Sequence of chain 1.H:
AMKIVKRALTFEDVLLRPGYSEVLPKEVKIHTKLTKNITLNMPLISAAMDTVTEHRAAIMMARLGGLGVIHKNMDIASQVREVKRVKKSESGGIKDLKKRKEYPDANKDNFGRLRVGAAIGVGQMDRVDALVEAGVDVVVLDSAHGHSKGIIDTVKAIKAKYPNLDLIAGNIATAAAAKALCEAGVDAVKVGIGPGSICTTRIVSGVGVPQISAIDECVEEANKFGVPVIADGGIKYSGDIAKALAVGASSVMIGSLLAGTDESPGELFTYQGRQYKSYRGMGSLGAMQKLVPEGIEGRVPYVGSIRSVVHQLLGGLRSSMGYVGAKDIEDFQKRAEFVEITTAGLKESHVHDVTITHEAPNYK

Binding-site contacts:
Ligand atom C8 contacts residue ILE221 of chain 1.H at 3.7 Å (hydrophobic).
Ligand atom N7 contacts residue MET305 of chain 1.H at 2.9 Å (h-bond).
Ligand atom O2' contacts residue ASP255 of chain 1.H at 2.5 Å (salt-bridge).
Ligand atom C5 contacts residue ILE221 of chain 1.H at 3.7 Å (hydrophobic).
Ligand atom N3 contacts residue 8L41 of chain 1.HA at 3.4 Å (h-bond).
Ligand atom O2P contacts residue ILE277 of chain 1.H at 3.7 Å.
Ligand atom O5' contacts residue GLY256 of chain 1.H at 3.5 Å.
Ligand atom O6 contacts residue GLY333 of chain 1.H at 3.6 Å.
Ligand atom O2' contacts residue ASN194 of chain 1.H at 3.5 Å (h-bond).
Ligand atom O2P contacts residue GLY278 of chain 1.H at 2.7 Å (h-bond).
Ligand atom O3P contacts residue SER220 of chain 1.H at 2.9 Å (h-bond).
Ligand atom O6 contacts residue GLY304 of chain 1.H at 3.2 Å.
Ligand atom C3' contacts residue ASP255 of chain 1.H at 3.4 Å.
Ligand atom N1 contacts residue 8L41 of chain 1.HA at 3.5 Å (h-bond).
Ligand atom C8 contacts residue MET72 of chain 1.H at 3.5 Å (hydrophobic).
Ligand atom O6 contacts residue GLU332 of chain 1.H at 3.6 Å.
Ligand atom N1 contacts residue GLU332 of chain 1.H at 2.9 Å (salt-bridge).
Ligand atom P contacts residue SER220 of chain 1.H at 3.7 Å.
Ligand atom C5 contacts residue MET305 of chain 1.H at 3.7 Å (hydrophobic).
Ligand atom O3P contacts residue GLY219 of chain 1.H at 3.5 Å.
Ligand atom N3 contacts residue CYS222 of chain 1.H at 3.6 Å.
Ligand atom N7 contacts residue ILE221 of chain 1.H at 3.6 Å.
Ligand atom C2 contacts residue GLU332 of chain 1.H at 3.6 Å.
Ligand atom O1P contacts residue TYR302 of chain 1.H at 2.5 Å (h-bond).
Ligand atom O3' contacts residue MET276 of chain 1.H at 3.4 Å (h-bond).
Ligand atom O6 contacts residue GLY306 of chain 1.H at 2.7 Å (h-bond).
Ligand atom O1P contacts residue SER220 of chain 1.H at 2.6 Å (h-bond).
Ligand atom C2 contacts residue CYS222 of chain 1.H at 3.1 Å (hydrophobic).
Ligand atom O3' contacts residue ASP255 of chain 1.H at 2.5 Å (salt-bridge).
Ligand atom O3P contacts residue GLY257 of chain 1.H at 2.9 Å (h-bond).
Ligand atom O6 contacts residue MET305 of chain 1.H at 3.3 Å (h-bond).
Ligand atom C2 contacts residue 8L41 of chain 1.HA at 3.4 Å.
Ligand atom C4' contacts residue ASP255 of chain 1.H at 3.6 Å.
Ligand atom N7 contacts residue GLY304 of chain 1.H at 3.5 Å.
Ligand atom O3' contacts residue ALA70 of chain 1.H at 3.5 Å.
Ligand atom C6 contacts residue GLY306 of chain 1.H at 3.4 Å.
Ligand atom O1P contacts residue SER279 of chain 1.H at 3.1 Å (h-bond).
Ligand atom O2P contacts residue SER279 of chain 1.H at 3.6 Å.
Ligand atom C2' contacts residue ASP255 of chain 1.H at 3.6 Å.
Ligand atom O5' contacts residue GLY219 of chain 1.H at 3.5 Å.

This protein binds this small molecule.
Small molecule (SMILES): O=c1[nH]cnc2c1ncn2[C@@H]1O[C@H](COP(=O)(O)O)[C@@H](O)[C@H]1O